Binding-site contacts:
Ligand atom CA contacts residue ARG119 of chain 1.A at 4.2 Å.
Ligand atom CA contacts residue SER118 of chain 1.A at 3.8 Å.
Ligand atom O contacts residue SER117 of chain 1.A at 4.4 Å.
Ligand atom C contacts residue SER118 of chain 1.A at 4.4 Å.
Ligand atom O3 contacts residue ILE120 of chain 1.A at 3.6 Å.
Ligand atom OXT contacts residue PHE100 of chain 1.A at 3.8 Å.
Ligand atom CB contacts residue ILE125 of chain 1.A at 4.1 Å (hydrophobic).
Ligand atom CB contacts residue VAL144 of chain 1.A at 4.2 Å (hydrophobic).
Ligand atom CB contacts residue TYR74 of chain 1.A at 4.0 Å (hydrophobic).
Ligand atom O3 contacts residue ARG119 of chain 1.A at 3.7 Å.
Ligand atom O contacts residue TYR116 of chain 1.A at 3.5 Å.
Ligand atom C contacts residue ILE125 of chain 1.A at 4.3 Å (hydrophobic).
Ligand atom CA contacts residue LEU95 of chain 1.A at 4.3 Å (hydrophobic).
Ligand atom O contacts residue ILE120 of chain 1.A at 4.1 Å.
Ligand atom CA contacts residue ILE125 of chain 1.A at 3.9 Å (hydrophobic).
Ligand atom O3 contacts residue SER118 of chain 1.A at 2.7 Å (h-bond).
Ligand atom CB contacts residue ALA146 of chain 1.A at 4.4 Å (hydrophobic).
Ligand atom OXT contacts residue TYR116 of chain 1.A at 2.6 Å (h-bond).
Ligand atom O contacts residue SER118 of chain 1.A at 3.7 Å.
Ligand atom CB contacts residue TYR116 of chain 1.A at 3.5 Å (hydrophobic).
Ligand atom CA contacts residue ILE120 of chain 1.A at 4.3 Å (hydrophobic).
Ligand atom OXT contacts residue ARG98 of chain 1.A at 3.2 Å (salt-bridge).
Ligand atom C contacts residue ARG98 of chain 1.A at 3.8 Å.
Ligand atom C contacts residue TYR116 of chain 1.A at 3.2 Å (hydrophobic).
Ligand atom C contacts residue LEU95 of chain 1.A at 3.9 Å (hydrophobic).
Ligand atom CB contacts residue THR127 of chain 1.A at 4.1 Å.
Ligand atom CA contacts residue TYR116 of chain 1.A at 3.6 Å (hydrophobic).
Ligand atom O contacts residue LEU95 of chain 1.A at 4.0 Å.
Ligand atom O contacts residue ARG119 of chain 1.A at 2.7 Å (salt-bridge).
Ligand atom CB contacts residue LEU95 of chain 1.A at 3.9 Å (hydrophobic).
Ligand atom C contacts residue ARG119 of chain 1.A at 3.8 Å.
Ligand atom OXT contacts residue LEU95 of chain 1.A at 3.7 Å.
Ligand atom O3 contacts residue ILE125 of chain 1.A at 3.9 Å.
Ligand atom O contacts residue ARG98 of chain 1.A at 2.9 Å (salt-bridge).

The protein below binds the small molecule below.
Small molecule (SMILES): CC(=O)C(=O)O

Sequence of chain 1.A:
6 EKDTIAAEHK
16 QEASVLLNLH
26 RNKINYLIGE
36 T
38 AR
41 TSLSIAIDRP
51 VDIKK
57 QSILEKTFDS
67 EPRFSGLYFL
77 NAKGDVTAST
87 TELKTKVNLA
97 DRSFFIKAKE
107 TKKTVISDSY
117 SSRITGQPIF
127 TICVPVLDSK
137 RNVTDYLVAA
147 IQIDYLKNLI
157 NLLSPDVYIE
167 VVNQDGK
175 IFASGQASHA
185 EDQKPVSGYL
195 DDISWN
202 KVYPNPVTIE